Sequence of chain 1.B:
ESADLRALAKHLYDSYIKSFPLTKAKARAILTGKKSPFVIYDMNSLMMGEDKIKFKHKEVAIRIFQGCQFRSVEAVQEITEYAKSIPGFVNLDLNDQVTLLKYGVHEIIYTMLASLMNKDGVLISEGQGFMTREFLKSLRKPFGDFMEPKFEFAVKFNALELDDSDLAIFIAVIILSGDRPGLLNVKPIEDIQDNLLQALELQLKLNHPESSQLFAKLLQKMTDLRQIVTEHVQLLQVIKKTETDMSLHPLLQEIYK

This small molecule binds to this protein.
Small molecule (SMILES): CCCOc1ccc(C(=O)NS(=O)(=O)Cc2ccccc2)cc1CNC(=O)c1ccc(-c2ncccn2)cc1

Binding-site contacts:
Ligand atom O2 contacts residue MET139 of chain 1.B at 3.5 Å (h-bond).
Ligand atom O91 contacts residue LEU143 of chain 1.B at 3.4 Å.
Ligand atom C4 contacts residue GLU105 of chain 1.B at 3.2 Å.
Ligand atom C55 contacts residue ALA102 of chain 1.B at 3.9 Å (hydrophobic).
Ligand atom C7 contacts residue LEU140 of chain 1.B at 3.6 Å (hydrophobic).
Ligand atom C14 contacts residue PHE173 of chain 1.B at 3.8 Å (hydrophobic).
Ligand atom O1 contacts residue MET139 of chain 1.B at 3.9 Å.
Ligand atom C18 contacts residue CYS95 of chain 1.B at 3.6 Å (hydrophobic).
Ligand atom C55 contacts residue GLU105 of chain 1.B at 3.7 Å.
Ligand atom N28 contacts residue ILE91 of chain 1.B at 3.7 Å.
Ligand atom C25 contacts residue HIS76 of chain 1.B at 3.6 Å.
Ligand atom C27 contacts residue ILE91 of chain 1.B at 3.8 Å (hydrophobic).
Ligand atom C16 contacts residue ILE151 of chain 1.B at 3.9 Å (hydrophobic).
Ligand atom C10 contacts residue CYS95 of chain 1.B at 3.9 Å (hydrophobic).
Ligand atom C8 contacts residue LEU140 of chain 1.B at 3.7 Å (hydrophobic).
Ligand atom C14 contacts residue TYR137 of chain 1.B at 3.6 Å (hydrophobic).
Ligand atom C19 contacts residue ILE91 of chain 1.B at 3.9 Å (hydrophobic).
Ligand atom C18 contacts residue ILE151 of chain 1.B at 3.9 Å (hydrophobic).
Ligand atom C21 contacts residue HIS76 of chain 1.B at 3.1 Å.
Ligand atom C13 contacts residue TYR137 of chain 1.B at 3.9 Å (hydrophobic).
Ligand atom C53 contacts residue ARG98 of chain 1.B at 3.2 Å.
Ligand atom C11 contacts residue ILE136 of chain 1.B at 3.9 Å (hydrophobic).
Ligand atom C12 contacts residue MET174 of chain 1.B at 3.4 Å (hydrophobic).
Ligand atom C17 contacts residue ILE151 of chain 1.B at 3.9 Å (hydrophobic).
Ligand atom N99 contacts residue CYS95 of chain 1.B at 3.7 Å.
Ligand atom C55 contacts residue ARG98 of chain 1.B at 3.9 Å.
Ligand atom C10 contacts residue SER99 of chain 1.B at 3.3 Å.
Ligand atom C54 contacts residue GLU101 of chain 1.B at 3.8 Å.
Ligand atom N24 contacts residue HIS76 of chain 1.B at 3.3 Å.
Ligand atom C50 contacts residue GLU105 of chain 1.B at 3.5 Å.
Ligand atom O3 contacts residue CYS95 of chain 1.B at 3.2 Å.
Ligand atom O99 contacts residue ILE151 of chain 1.B at 3.9 Å.
Ligand atom C15 contacts residue LEU140 of chain 1.B at 3.8 Å (hydrophobic).
Ligand atom C27 contacts residue ARG90 of chain 1.B at 3.9 Å.
Ligand atom C54 contacts residue ARG98 of chain 1.B at 3.2 Å.
Ligand atom N4 contacts residue ALA102 of chain 1.B at 3.7 Å.
Ligand atom C4 contacts residue ALA102 of chain 1.B at 3.6 Å (hydrophobic).
Ligand atom O99 contacts residue ARG98 of chain 1.B at 3.8 Å.
Ligand atom C22 contacts residue HIS76 of chain 1.B at 3.8 Å.
Ligand atom C12 contacts residue CYS95 of chain 1.B at 3.4 Å (hydrophobic).